This protein binds this small molecule.
Small molecule (SMILES): CC(=O)N[C@H]1[C@H](O[C@H]2[C@H](O)[C@@H](NC(C)=O)CO[C@@H]2CO)O[C@H](CO)[C@@H](O)[C@@H]1O

Binding-site contacts:
Ligand atom C1 contacts residue ASN101 of chain 1.A at 1.4 Å.
Ligand atom C7 contacts residue ASN101 of chain 1.A at 3.1 Å.
Ligand atom C4 contacts residue ASN101 of chain 1.A at 4.2 Å.
Ligand atom C8 contacts residue ASN101 of chain 1.A at 4.3 Å.
Ligand atom N2 contacts residue ASN101 of chain 1.A at 3.0 Å (h-bond).
Ligand atom C3 contacts residue ASN101 of chain 1.A at 3.8 Å.
Ligand atom O5 contacts residue ASN101 of chain 1.A at 2.3 Å (h-bond).
Ligand atom C5 contacts residue ASN101 of chain 1.A at 3.6 Å.
Ligand atom C2 contacts residue ASN101 of chain 1.A at 2.5 Å.
Ligand atom O7 contacts residue ASN101 of chain 1.A at 2.8 Å (h-bond).

Sequence of chain 1.A:
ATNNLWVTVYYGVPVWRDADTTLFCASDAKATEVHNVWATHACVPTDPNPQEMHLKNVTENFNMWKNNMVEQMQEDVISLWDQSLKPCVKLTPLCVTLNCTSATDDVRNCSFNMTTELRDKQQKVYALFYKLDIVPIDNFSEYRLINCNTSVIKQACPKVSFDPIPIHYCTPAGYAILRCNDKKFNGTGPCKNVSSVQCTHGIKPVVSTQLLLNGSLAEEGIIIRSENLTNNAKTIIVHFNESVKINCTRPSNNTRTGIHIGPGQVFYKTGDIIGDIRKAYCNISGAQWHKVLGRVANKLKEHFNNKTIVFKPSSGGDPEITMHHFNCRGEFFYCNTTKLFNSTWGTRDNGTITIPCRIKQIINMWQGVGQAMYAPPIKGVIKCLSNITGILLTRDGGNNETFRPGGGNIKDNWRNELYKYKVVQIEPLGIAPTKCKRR